Sequence of chain 1.B:
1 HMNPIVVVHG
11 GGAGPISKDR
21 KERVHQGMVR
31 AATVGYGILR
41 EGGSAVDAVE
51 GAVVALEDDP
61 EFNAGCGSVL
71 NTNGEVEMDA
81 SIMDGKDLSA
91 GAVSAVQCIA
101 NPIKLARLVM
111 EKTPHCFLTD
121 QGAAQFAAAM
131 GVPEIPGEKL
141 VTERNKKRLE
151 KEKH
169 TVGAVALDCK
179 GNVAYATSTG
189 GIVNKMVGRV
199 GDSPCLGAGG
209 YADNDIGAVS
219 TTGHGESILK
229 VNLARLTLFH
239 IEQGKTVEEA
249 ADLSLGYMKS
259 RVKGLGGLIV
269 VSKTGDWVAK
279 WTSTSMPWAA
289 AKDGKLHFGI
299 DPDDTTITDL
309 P

Sequence of chain 1.A:
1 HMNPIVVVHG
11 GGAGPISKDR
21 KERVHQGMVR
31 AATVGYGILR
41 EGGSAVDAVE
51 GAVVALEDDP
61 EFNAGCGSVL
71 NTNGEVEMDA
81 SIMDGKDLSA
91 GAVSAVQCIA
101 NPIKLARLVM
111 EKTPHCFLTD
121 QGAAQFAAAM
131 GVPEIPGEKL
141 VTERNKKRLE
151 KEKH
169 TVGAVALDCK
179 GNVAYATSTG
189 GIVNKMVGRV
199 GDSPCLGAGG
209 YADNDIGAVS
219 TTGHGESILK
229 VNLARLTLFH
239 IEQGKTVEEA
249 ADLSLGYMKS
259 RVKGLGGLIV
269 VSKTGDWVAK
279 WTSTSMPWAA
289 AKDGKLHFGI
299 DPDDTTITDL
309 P

Binding-site contacts:
Ligand atom C contacts residue ALA90 of chain 1.B at 3.8 Å (hydrophobic).
Ligand atom N contacts residue ALA90 of chain 1.B at 4.2 Å.
Ligand atom N contacts residue CYS116 of chain 1.B at 4.3 Å.
Ligand atom N contacts residue HIS115 of chain 1.B at 2.6 Å (h-bond).
Ligand atom O contacts residue CYS116 of chain 1.B at 3.5 Å (h-bond).
Ligand atom OXT contacts residue LYS228 of chain 1.A at 3.1 Å.
Ligand atom C contacts residue HIS115 of chain 1.B at 4.4 Å.
Ligand atom CA contacts residue MET110 of chain 1.B at 3.1 Å (hydrophobic).
Ligand atom CA contacts residue VAL109 of chain 1.B at 4.1 Å (hydrophobic).
Ligand atom C contacts residue SER89 of chain 1.B at 4.3 Å.
Ligand atom CA contacts residue ALA90 of chain 1.B at 3.1 Å (hydrophobic).
Ligand atom N contacts residue THR113 of chain 1.B at 2.7 Å (h-bond).
Ligand atom CA contacts residue CYS116 of chain 1.B at 3.9 Å (hydrophobic).
Ligand atom CA contacts residue THR113 of chain 1.B at 4.0 Å.
Ligand atom O contacts residue PRO114 of chain 1.B at 3.9 Å.
Ligand atom N contacts residue PRO114 of chain 1.B at 3.4 Å.
Ligand atom N contacts residue VAL109 of chain 1.B at 3.6 Å (h-bond).
Ligand atom OXT contacts residue LEU88 of chain 1.B at 4.3 Å.
Ligand atom N contacts residue MET110 of chain 1.B at 3.5 Å (h-bond).
Ligand atom OXT contacts residue ALA90 of chain 1.B at 3.1 Å (h-bond).
Ligand atom O contacts residue LYS228 of chain 1.A at 2.9 Å (salt-bridge).
Ligand atom OXT contacts residue CYS116 of chain 1.B at 3.7 Å.
Ligand atom C contacts residue CYS116 of chain 1.B at 3.5 Å (hydrophobic).
Ligand atom C contacts residue LYS228 of chain 1.A at 3.5 Å.
Ligand atom CA contacts residue HIS115 of chain 1.B at 3.4 Å.
Ligand atom OXT contacts residue SER89 of chain 1.B at 3.1 Å.
Ligand atom C contacts residue MET110 of chain 1.B at 4.3 Å (hydrophobic).

A small-molecule ligand and the protein it binds are described below.
Small molecule (SMILES): NCC(=O)O